The protein below binds the small molecule below.
Small molecule (SMILES): CC(=O)N[C@@H]1[C@@H](O)[C@H](O)[C@@H](CO)O[C@H]1O

Binding-site contacts:
Ligand atom O5 contacts residue ASN154 of chain 47.B at 2.4 Å (h-bond).
Ligand atom C2 contacts residue MET151 of chain 47.B at 4.0 Å (hydrophobic).
Ligand atom C5 contacts residue ASN154 of chain 47.B at 3.7 Å.
Ligand atom C8 contacts residue ASN154 of chain 47.B at 3.0 Å.
Ligand atom C4 contacts residue ASN154 of chain 47.B at 4.2 Å.
Ligand atom O4 contacts residue MET151 of chain 47.B at 4.4 Å.
Ligand atom C3 contacts residue MET151 of chain 47.B at 4.1 Å (hydrophobic).
Ligand atom C3 contacts residue ASN154 of chain 47.B at 3.9 Å.
Ligand atom N2 contacts residue ASN154 of chain 47.B at 2.9 Å.
Ligand atom C2 contacts residue ASN154 of chain 47.B at 2.5 Å.
Ligand atom O5 contacts residue MET151 of chain 47.B at 3.7 Å.
Ligand atom C1 contacts residue MET151 of chain 47.B at 4.2 Å (hydrophobic).
Ligand atom C4 contacts residue MET151 of chain 47.B at 3.5 Å (hydrophobic).
Ligand atom O7 contacts residue ASN154 of chain 47.B at 4.3 Å.
Ligand atom O3 contacts residue MET151 of chain 47.B at 4.2 Å.
Ligand atom C1 contacts residue ASN154 of chain 47.B at 1.4 Å.
Ligand atom C5 contacts residue MET151 of chain 47.B at 4.1 Å (hydrophobic).
Ligand atom C7 contacts residue ASN154 of chain 47.B at 3.4 Å.

Sequence of chain 47.B:
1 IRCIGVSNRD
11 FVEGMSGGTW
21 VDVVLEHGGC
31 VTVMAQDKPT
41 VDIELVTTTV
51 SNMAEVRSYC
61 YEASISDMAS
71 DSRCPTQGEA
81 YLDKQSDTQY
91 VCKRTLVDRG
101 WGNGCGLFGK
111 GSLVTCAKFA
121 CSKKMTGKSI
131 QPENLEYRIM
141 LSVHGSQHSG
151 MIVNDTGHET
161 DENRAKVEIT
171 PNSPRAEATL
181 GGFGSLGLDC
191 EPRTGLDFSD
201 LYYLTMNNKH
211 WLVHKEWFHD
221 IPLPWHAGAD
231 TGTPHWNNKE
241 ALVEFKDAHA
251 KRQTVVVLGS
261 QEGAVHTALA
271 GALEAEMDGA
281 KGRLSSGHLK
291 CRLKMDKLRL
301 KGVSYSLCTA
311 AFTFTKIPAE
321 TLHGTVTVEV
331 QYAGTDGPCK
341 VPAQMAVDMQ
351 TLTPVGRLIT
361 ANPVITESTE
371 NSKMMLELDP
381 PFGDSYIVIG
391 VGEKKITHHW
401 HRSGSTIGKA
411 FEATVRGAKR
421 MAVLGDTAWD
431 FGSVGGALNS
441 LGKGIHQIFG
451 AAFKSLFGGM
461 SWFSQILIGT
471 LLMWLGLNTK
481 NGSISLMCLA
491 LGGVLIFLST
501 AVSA